This protein binds this small molecule.
Small molecule (SMILES): COc1cc2c(cc1Cc1cccc(Cl)c1F)c(=O)c(C(=O)O)cn2[C@H](CO)C(C)C

Binding-site contacts:
Ligand atom CAW contacts residue PRO217 of chain 2.A at 3.9 Å (hydrophobic).
Ligand atom CAZ contacts residue MG1 of chain 2.G at 3.5 Å.
Ligand atom CAN contacts residue PRO217 of chain 2.A at 3.9 Å (hydrophobic).
Ligand atom CAJ contacts residue PRO217 of chain 2.A at 3.9 Å (hydrophobic).
Ligand atom CAS contacts residue GLU224 of chain 2.A at 3.6 Å.
Ligand atom OAD contacts residue ASP131 of chain 2.A at 2.6 Å (salt-bridge).
Ligand atom CAS contacts residue MG1 of chain 2.G at 3.2 Å.
Ligand atom OAG contacts residue ASP131 of chain 2.A at 3.9 Å.
Ligand atom CAB contacts residue TYR215 of chain 2.A at 3.9 Å (hydrophobic).
Ligand atom OAD contacts residue ASP188 of chain 2.A at 3.0 Å (salt-bridge).
Ligand atom CLAI contacts residue PRO217 of chain 2.A at 4.0 Å.
Ligand atom CAC contacts residue PRO217 of chain 2.A at 3.9 Å (hydrophobic).
Ligand atom CAL contacts residue PRO217 of chain 2.A at 4.2 Å (hydrophobic).
Ligand atom CAY contacts residue MG1 of chain 2.G at 3.7 Å.
Ligand atom CAK contacts residue PRO217 of chain 2.A at 3.6 Å (hydrophobic).
Ligand atom OAD contacts residue MG1 of chain 2.G at 2.4 Å.
Ligand atom OAD contacts residue GLU224 of chain 2.A at 2.9 Å (salt-bridge).
Ligand atom CBC contacts residue TYR215 of chain 2.A at 3.9 Å (hydrophobic).
Ligand atom CAS contacts residue ASP188 of chain 2.A at 3.2 Å.
Ligand atom CLAI contacts residue GLN218 of chain 2.A at 3.9 Å.
Ligand atom OAE contacts residue MG1 of chain 2.G at 2.5 Å.
Ligand atom OAD contacts residue MG1 of chain 2.F at 2.6 Å.
Ligand atom OAG contacts residue MG1 of chain 2.F at 2.4 Å.
Ligand atom CAK contacts residue GLU224 of chain 2.A at 3.2 Å.
Ligand atom CBA contacts residue PRO217 of chain 2.A at 3.6 Å (hydrophobic).
Ligand atom CAV contacts residue PRO217 of chain 2.A at 4.1 Å (hydrophobic).
Ligand atom CAU contacts residue PRO217 of chain 2.A at 4.0 Å (hydrophobic).
Ligand atom CAY contacts residue GLU224 of chain 2.A at 3.7 Å.
Ligand atom CAM contacts residue PRO217 of chain 2.A at 3.7 Å (hydrophobic).
Ligand atom CBB contacts residue PRO217 of chain 2.A at 3.7 Å (hydrophobic).
Ligand atom CAJ contacts residue GLU224 of chain 2.A at 3.4 Å.
Ligand atom CAC contacts residue HIS216 of chain 2.A at 3.8 Å.
Ligand atom CAC contacts residue TYR215 of chain 2.A at 3.7 Å (hydrophobic).
Ligand atom OAG contacts residue ASP188 of chain 2.A at 3.1 Å (salt-bridge).
Ligand atom CAS contacts residue MG1 of chain 2.F at 2.9 Å.
Ligand atom OAE contacts residue GLU224 of chain 2.A at 2.6 Å (salt-bridge).
Ligand atom CAX contacts residue PRO217 of chain 2.A at 4.0 Å (hydrophobic).
Ligand atom CAT contacts residue PRO217 of chain 2.A at 3.6 Å (hydrophobic).
Ligand atom CAS contacts residue ASP131 of chain 2.A at 3.7 Å.
Ligand atom CAZ contacts residue GLU224 of chain 2.A at 3.3 Å.

Sequence of chain 2.A:
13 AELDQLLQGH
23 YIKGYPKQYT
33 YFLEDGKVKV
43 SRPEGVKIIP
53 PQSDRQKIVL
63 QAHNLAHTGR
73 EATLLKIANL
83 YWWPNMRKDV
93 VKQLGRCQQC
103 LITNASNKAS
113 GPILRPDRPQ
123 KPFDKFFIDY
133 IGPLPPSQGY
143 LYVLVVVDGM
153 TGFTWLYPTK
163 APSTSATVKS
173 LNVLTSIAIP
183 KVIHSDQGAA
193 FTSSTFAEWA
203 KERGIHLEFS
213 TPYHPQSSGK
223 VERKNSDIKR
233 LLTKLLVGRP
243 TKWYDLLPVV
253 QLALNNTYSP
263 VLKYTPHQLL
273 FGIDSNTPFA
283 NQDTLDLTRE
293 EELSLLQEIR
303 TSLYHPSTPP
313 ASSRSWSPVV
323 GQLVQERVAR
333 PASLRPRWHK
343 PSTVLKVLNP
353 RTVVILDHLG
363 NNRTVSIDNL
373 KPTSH